The protein below binds the small molecule below.
Small molecule (SMILES): CC(=O)N[C@@H]1[C@@H](O)[C@H](O)[C@@H](CO)O[C@H]1O

Sequence of chain 1.A:
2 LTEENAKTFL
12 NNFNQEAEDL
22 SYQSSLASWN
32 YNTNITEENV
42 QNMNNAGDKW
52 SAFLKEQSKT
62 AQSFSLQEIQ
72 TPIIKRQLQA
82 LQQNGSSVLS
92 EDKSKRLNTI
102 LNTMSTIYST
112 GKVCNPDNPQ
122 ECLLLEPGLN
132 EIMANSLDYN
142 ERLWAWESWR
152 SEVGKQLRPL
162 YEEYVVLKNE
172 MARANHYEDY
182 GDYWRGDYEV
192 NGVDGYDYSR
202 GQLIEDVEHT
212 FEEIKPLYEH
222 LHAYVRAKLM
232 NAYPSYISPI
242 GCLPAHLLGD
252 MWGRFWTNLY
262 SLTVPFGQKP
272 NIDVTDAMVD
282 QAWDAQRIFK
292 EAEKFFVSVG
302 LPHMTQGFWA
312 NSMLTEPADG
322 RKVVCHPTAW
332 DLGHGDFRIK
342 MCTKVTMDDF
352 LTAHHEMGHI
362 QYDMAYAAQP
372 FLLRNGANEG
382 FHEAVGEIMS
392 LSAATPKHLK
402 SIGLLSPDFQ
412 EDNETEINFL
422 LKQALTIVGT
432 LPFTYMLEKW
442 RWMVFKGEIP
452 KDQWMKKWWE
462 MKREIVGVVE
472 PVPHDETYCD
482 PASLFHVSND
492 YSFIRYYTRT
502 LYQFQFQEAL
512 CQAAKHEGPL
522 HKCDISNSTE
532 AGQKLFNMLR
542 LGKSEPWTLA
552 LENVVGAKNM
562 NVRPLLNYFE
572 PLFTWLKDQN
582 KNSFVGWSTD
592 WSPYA

Binding-site contacts:
Ligand atom C3 contacts residue ASN414 of chain 1.A at 3.8 Å.
Ligand atom C8 contacts residue PHE267 of chain 1.A at 4.2 Å (hydrophobic).
Ligand atom O7 contacts residue ASN414 of chain 1.A at 2.6 Å (h-bond).
Ligand atom C8 contacts residue ASN414 of chain 1.A at 4.4 Å.
Ligand atom C8 contacts residue TRP576 of chain 1.A at 4.1 Å (hydrophobic).
Ligand atom O5 contacts residue ASN414 of chain 1.A at 2.3 Å (h-bond).
Ligand atom C2 contacts residue ASN414 of chain 1.A at 2.5 Å.
Ligand atom C4 contacts residue ASN414 of chain 1.A at 4.2 Å.
Ligand atom C7 contacts residue ASN414 of chain 1.A at 3.0 Å.
Ligand atom N2 contacts residue ASN414 of chain 1.A at 3.0 Å (h-bond).
Ligand atom C1 contacts residue ASN414 of chain 1.A at 1.4 Å.
Ligand atom C8 contacts residue GLU415 of chain 1.A at 4.4 Å.
Ligand atom C5 contacts residue ASN414 of chain 1.A at 3.6 Å.